A protein and the small-molecule ligand that binds it are described below.
Small molecule (SMILES): CC(=O)N[C@@H]1[C@@H](O)[C@H](O)[C@@H](CO)O[C@H]1O

Binding-site contacts:
Ligand atom O6 contacts residue THR122 of chain 1.E at 4.1 Å.
Ligand atom N2 contacts residue ASN120 of chain 1.E at 2.9 Å (h-bond).
Ligand atom C1 contacts residue THR122 of chain 1.E at 4.1 Å.
Ligand atom C3 contacts residue ASN120 of chain 1.E at 3.8 Å.
Ligand atom C5 contacts residue ASN120 of chain 1.E at 3.7 Å.
Ligand atom O7 contacts residue ASN120 of chain 1.E at 3.6 Å.
Ligand atom O5 contacts residue ASN120 of chain 1.E at 2.4 Å (h-bond).
Ligand atom C2 contacts residue ASN120 of chain 1.E at 2.5 Å.
Ligand atom C7 contacts residue ASN120 of chain 1.E at 3.5 Å.
Ligand atom C6 contacts residue THR122 of chain 1.E at 3.2 Å.
Ligand atom C1 contacts residue ASN120 of chain 1.E at 1.4 Å.
Ligand atom C4 contacts residue ASN120 of chain 1.E at 4.2 Å.
Ligand atom C5 contacts residue THR122 of chain 1.E at 3.7 Å.
Ligand atom O5 contacts residue THR122 of chain 1.E at 3.6 Å (h-bond).

Sequence of chain 1.E:
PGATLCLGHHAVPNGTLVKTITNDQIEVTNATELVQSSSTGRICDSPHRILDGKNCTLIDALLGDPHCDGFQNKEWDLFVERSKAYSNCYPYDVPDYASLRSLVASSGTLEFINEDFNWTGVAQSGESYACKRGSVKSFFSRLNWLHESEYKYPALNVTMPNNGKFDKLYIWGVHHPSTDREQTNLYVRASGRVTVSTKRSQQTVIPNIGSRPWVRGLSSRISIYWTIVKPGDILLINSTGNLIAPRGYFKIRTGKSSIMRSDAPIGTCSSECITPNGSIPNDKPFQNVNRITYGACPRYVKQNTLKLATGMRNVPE